Sequence of chain 3.D:
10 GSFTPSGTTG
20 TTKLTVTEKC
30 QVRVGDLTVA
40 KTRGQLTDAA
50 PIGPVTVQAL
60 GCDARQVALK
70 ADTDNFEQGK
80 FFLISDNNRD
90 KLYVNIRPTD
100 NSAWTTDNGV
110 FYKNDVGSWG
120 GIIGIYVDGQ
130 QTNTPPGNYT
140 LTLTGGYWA

Binding-site contacts:
Ligand atom CL2 contacts residue THR98 of chain 3.D at 4.1 Å.
Ligand atom CL2 contacts residue PRO53 of chain 3.D at 3.7 Å.
Ligand atom C1 contacts residue TYR125 of chain 3.D at 3.7 Å (hydrophobic).
Ligand atom O4 contacts residue PRO50 of chain 3.D at 3.6 Å.
Ligand atom O9B contacts residue PRO53 of chain 3.D at 3.9 Å.
Ligand atom N9 contacts residue PRO53 of chain 3.D at 4.2 Å.
Ligand atom CL2 contacts residue TYR125 of chain 3.D at 3.8 Å.
Ligand atom CL1 contacts residue GLY123 of chain 3.D at 3.8 Å.
Ligand atom CL1 contacts residue GLY52 of chain 3.D at 3.2 Å.
Ligand atom CL1 contacts residue ILE51 of chain 3.D at 4.1 Å.
Ligand atom C2 contacts residue GLY52 of chain 3.D at 4.3 Å.
Ligand atom O2 contacts residue GLY52 of chain 3.D at 3.4 Å.
Ligand atom C1 contacts residue GLY123 of chain 3.D at 4.3 Å.
Ligand atom CL2 contacts residue GLY123 of chain 3.D at 3.6 Å.
Ligand atom CL2 contacts residue GLY52 of chain 3.D at 4.4 Å.
Ligand atom C1 contacts residue GLY52 of chain 3.D at 4.3 Å.
Ligand atom CL1 contacts residue ILE124 of chain 3.D at 3.2 Å.
Ligand atom C1 contacts residue PRO50 of chain 3.D at 4.1 Å (hydrophobic).
Ligand atom C2 contacts residue PRO53 of chain 3.D at 4.0 Å (hydrophobic).
Ligand atom C9 contacts residue PRO53 of chain 3.D at 4.2 Å (hydrophobic).
Ligand atom CL1 contacts residue TYR125 of chain 3.D at 3.6 Å.
Ligand atom O2 contacts residue PRO50 of chain 3.D at 4.0 Å.
Ligand atom CL1 contacts residue PRO53 of chain 3.D at 4.1 Å.
Ligand atom CL1 contacts residue PRO50 of chain 3.D at 3.7 Å.
Ligand atom C2 contacts residue PRO50 of chain 3.D at 4.0 Å (hydrophobic).
Ligand atom C4 contacts residue PRO50 of chain 3.D at 4.4 Å (hydrophobic).
Ligand atom N2 contacts residue PRO50 of chain 3.D at 4.4 Å.
Ligand atom C8 contacts residue PRO53 of chain 3.D at 3.9 Å (hydrophobic).
Ligand atom O9A contacts residue ILE121 of chain 3.D at 3.4 Å.
Ligand atom CL2 contacts residue ILE121 of chain 3.D at 4.1 Å.
Ligand atom N9 contacts residue ILE121 of chain 3.D at 4.4 Å.
Ligand atom C1 contacts residue PRO53 of chain 3.D at 4.4 Å (hydrophobic).
Ligand atom O2 contacts residue PRO53 of chain 3.D at 3.2 Å.

The small molecule below binds the protein below.
Small molecule (SMILES): O=C(N[C@H](CO)[C@H](O)c1ccc([N+](=O)[O-])cc1)C(Cl)Cl